Binding-site contacts:
Ligand atom CE2 contacts residue TRP18 of chain 1.B at 3.3 Å (hydrophobic).
Ligand atom OXT contacts residue TYR150 of chain 1.B at 3.2 Å.
Ligand atom CA contacts residue TYR150 of chain 1.B at 3.4 Å (hydrophobic).
Ligand atom CA contacts residue THR102 of chain 1.B at 3.9 Å.
Ligand atom CZ contacts residue TRP18 of chain 1.B at 3.1 Å (hydrophobic).
Ligand atom CE2 contacts residue GLU226 of chain 1.B at 3.5 Å.
Ligand atom CG contacts residue GLU226 of chain 1.B at 3.8 Å.
Ligand atom CD1 contacts residue GLY100 of chain 1.B at 3.8 Å.
Ligand atom O contacts residue SER79 of chain 1.B at 3.0 Å (h-bond).
Ligand atom CA contacts residue GLU226 of chain 1.B at 3.8 Å.
Ligand atom C contacts residue TYR202 of chain 1.B at 3.7 Å (hydrophobic).
Ligand atom N contacts residue GLU226 of chain 1.B at 2.7 Å (salt-bridge).
Ligand atom OXT contacts residue ALA101 of chain 1.B at 3.5 Å.
Ligand atom O contacts residue CYS78 of chain 1.B at 3.3 Å.
Ligand atom N contacts residue TYR150 of chain 1.B at 3.4 Å.
Ligand atom CD2 contacts residue GLY227 of chain 1.B at 3.8 Å.
Ligand atom OXT contacts residue THR102 of chain 1.B at 3.0 Å (h-bond).
Ligand atom CE1 contacts residue TYR276 of chain 1.B at 3.5 Å (hydrophobic).
Ligand atom CD2 contacts residue GLU226 of chain 1.B at 3.3 Å.
Ligand atom CE2 contacts residue TYR276 of chain 1.B at 4.1 Å (hydrophobic).
Ligand atom C contacts residue GLY100 of chain 1.B at 3.8 Å.
Ligand atom OXT contacts residue SER79 of chain 1.B at 2.6 Å (h-bond).
Ligand atom CA contacts residue GLY100 of chain 1.B at 3.5 Å.
Ligand atom C contacts residue TYR150 of chain 1.B at 3.1 Å (hydrophobic).
Ligand atom C contacts residue CYS78 of chain 1.B at 3.9 Å (hydrophobic).
Ligand atom CB contacts residue CYS78 of chain 1.B at 4.1 Å (hydrophobic).
Ligand atom N contacts residue GLY100 of chain 1.B at 2.8 Å (h-bond).
Ligand atom OXT contacts residue GLY100 of chain 1.B at 3.5 Å (h-bond).
Ligand atom CB contacts residue GLY100 of chain 1.B at 3.4 Å.
Ligand atom O contacts residue TYR202 of chain 1.B at 2.6 Å (h-bond).
Ligand atom CE1 contacts residue TRP18 of chain 1.B at 3.9 Å (hydrophobic).
Ligand atom CE2 contacts residue GLY227 of chain 1.B at 3.7 Å.
Ligand atom CB contacts residue LEU77 of chain 1.B at 3.5 Å (hydrophobic).
Ligand atom CG contacts residue GLY100 of chain 1.B at 3.8 Å.
Ligand atom C contacts residue THR102 of chain 1.B at 3.9 Å.
Ligand atom O contacts residue TYR150 of chain 1.B at 3.4 Å.
Ligand atom CD1 contacts residue LEU77 of chain 1.B at 3.9 Å (hydrophobic).
Ligand atom N contacts residue THR102 of chain 1.B at 3.0 Å (h-bond).
Ligand atom C contacts residue SER79 of chain 1.B at 3.5 Å.
Ligand atom CZ contacts residue TYR276 of chain 1.B at 3.3 Å (hydrophobic).

This small molecule binds to this protein.
Small molecule (SMILES): N[C@@H](Cc1ccccc1)C(=O)O

Sequence of chain 1.B:
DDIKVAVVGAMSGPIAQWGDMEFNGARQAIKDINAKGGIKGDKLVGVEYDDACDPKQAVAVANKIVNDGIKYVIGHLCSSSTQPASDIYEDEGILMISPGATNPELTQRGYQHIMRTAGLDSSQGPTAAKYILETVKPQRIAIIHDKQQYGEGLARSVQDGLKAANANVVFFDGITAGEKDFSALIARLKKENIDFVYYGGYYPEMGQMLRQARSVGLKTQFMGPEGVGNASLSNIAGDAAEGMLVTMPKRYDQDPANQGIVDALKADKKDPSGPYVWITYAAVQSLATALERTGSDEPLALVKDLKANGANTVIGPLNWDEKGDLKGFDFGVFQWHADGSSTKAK